Binding-site contacts:
Ligand atom N1 contacts residue ASP45 of chain 2.A at 3.8 Å.
Ligand atom C7 contacts residue PHE74 of chain 2.A at 4.3 Å (hydrophobic).
Ligand atom C6 contacts residue PHE74 of chain 2.A at 3.3 Å (hydrophobic).
Ligand atom N4 contacts residue SER158 of chain 2.A at 4.3 Å.
Ligand atom N2 contacts residue ASN122 of chain 2.A at 3.0 Å (h-bond).
Ligand atom C4 contacts residue ASN122 of chain 2.A at 4.0 Å.
Ligand atom N5 contacts residue GLY159 of chain 2.A at 4.1 Å.
Ligand atom N3 contacts residue PHE74 of chain 2.A at 4.1 Å.
Ligand atom N5 contacts residue TYR75 of chain 2.A at 3.6 Å.
Ligand atom C7 contacts residue SER158 of chain 2.A at 4.2 Å.
Ligand atom C4 contacts residue ALA162 of chain 2.A at 3.8 Å (hydrophobic).
Ligand atom N4 contacts residue ALA162 of chain 2.A at 3.6 Å (h-bond).
Ligand atom N5 contacts residue THR161 of chain 2.A at 3.5 Å (h-bond).
Ligand atom N4 contacts residue PHE74 of chain 2.A at 3.5 Å.
Ligand atom BR contacts residue LEU49 of chain 2.A at 3.4 Å.
Ligand atom BR contacts residue GLY46 of chain 2.A at 3.8 Å.
Ligand atom C2 contacts residue ASP45 of chain 2.A at 4.2 Å.
Ligand atom N2 contacts residue ASP45 of chain 2.A at 3.9 Å.
Ligand atom BR contacts residue ASN122 of chain 2.A at 3.9 Å.
Ligand atom C7 contacts residue TYR75 of chain 2.A at 4.5 Å (hydrophobic).
Ligand atom N3 contacts residue THR161 of chain 2.A at 4.2 Å.
Ligand atom N2 contacts residue ALA162 of chain 2.A at 4.3 Å.
Ligand atom C5 contacts residue ASP45 of chain 2.A at 3.8 Å.
Ligand atom C6 contacts residue ALA162 of chain 2.A at 3.9 Å (hydrophobic).
Ligand atom C7 contacts residue ASN122 of chain 2.A at 3.8 Å.
Ligand atom C3 contacts residue ASP45 of chain 2.A at 3.5 Å.
Ligand atom N3 contacts residue ASP45 of chain 2.A at 4.1 Å.
Ligand atom N5 contacts residue SER158 of chain 2.A at 3.1 Å (h-bond).
Ligand atom BR contacts residue ASP45 of chain 2.A at 3.7 Å.
Ligand atom N2 contacts residue TYR75 of chain 2.A at 4.1 Å.
Ligand atom N4 contacts residue THR161 of chain 2.A at 2.6 Å (h-bond).
Ligand atom C4 contacts residue ASP45 of chain 2.A at 4.0 Å.
Ligand atom C3 contacts residue ASN122 of chain 2.A at 3.7 Å.
Ligand atom N5 contacts residue ASN122 of chain 2.A at 2.9 Å (h-bond).
Ligand atom C7 contacts residue THR161 of chain 2.A at 3.5 Å.
Ligand atom C7 contacts residue ALA162 of chain 2.A at 3.7 Å (hydrophobic).
Ligand atom C5 contacts residue ALA162 of chain 2.A at 4.1 Å (hydrophobic).
Ligand atom N5 contacts residue ALA162 of chain 2.A at 4.1 Å.
Ligand atom N3 contacts residue ALA162 of chain 2.A at 4.4 Å.
Ligand atom C6 contacts residue THR161 of chain 2.A at 3.5 Å.

Sequence of chain 3.A:
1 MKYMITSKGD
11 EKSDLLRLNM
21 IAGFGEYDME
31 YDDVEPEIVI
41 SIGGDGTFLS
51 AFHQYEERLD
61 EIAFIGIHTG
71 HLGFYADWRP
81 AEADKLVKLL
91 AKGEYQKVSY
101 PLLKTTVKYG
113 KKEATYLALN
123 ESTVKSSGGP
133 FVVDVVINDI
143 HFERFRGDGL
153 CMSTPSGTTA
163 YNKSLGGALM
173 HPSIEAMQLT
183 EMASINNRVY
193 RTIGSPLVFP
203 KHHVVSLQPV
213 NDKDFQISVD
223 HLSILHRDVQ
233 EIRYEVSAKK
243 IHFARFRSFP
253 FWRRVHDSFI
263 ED

Sequence of chain 2.A:
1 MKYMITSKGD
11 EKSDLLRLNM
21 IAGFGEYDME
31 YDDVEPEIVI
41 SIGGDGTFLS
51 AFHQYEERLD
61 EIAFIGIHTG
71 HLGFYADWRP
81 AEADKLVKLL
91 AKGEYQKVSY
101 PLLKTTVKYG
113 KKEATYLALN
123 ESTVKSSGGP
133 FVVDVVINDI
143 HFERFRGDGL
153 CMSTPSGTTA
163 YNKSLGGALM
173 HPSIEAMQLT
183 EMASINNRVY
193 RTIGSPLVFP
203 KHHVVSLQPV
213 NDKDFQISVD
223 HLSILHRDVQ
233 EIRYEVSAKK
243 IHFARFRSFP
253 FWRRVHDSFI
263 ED

This small molecule binds to this protein.
Small molecule (SMILES): NCCCn1c(Br)nc2c(N)ncnc21